Binding-site contacts:
Ligand atom C8 contacts residue ASN594 of chain 1.B at 3.4 Å.
Ligand atom O5 contacts residue ASN594 of chain 1.B at 2.4 Å (h-bond).
Ligand atom O7 contacts residue ASN594 of chain 1.B at 4.2 Å.
Ligand atom O7 contacts residue GLU593 of chain 1.B at 3.4 Å (salt-bridge).
Ligand atom C7 contacts residue GLU593 of chain 1.B at 3.4 Å.
Ligand atom N2 contacts residue GLU593 of chain 1.B at 2.7 Å (salt-bridge).
Ligand atom C1 contacts residue ASN594 of chain 1.B at 1.4 Å.
Ligand atom C3 contacts residue GLU593 of chain 1.B at 4.2 Å.
Ligand atom C7 contacts residue ASN594 of chain 1.B at 3.3 Å.
Ligand atom C2 contacts residue ASN594 of chain 1.B at 2.4 Å.
Ligand atom C4 contacts residue ASN594 of chain 1.B at 4.2 Å.
Ligand atom N2 contacts residue ASN594 of chain 1.B at 2.8 Å (h-bond).
Ligand atom O5 contacts residue THR596 of chain 1.B at 4.4 Å.
Ligand atom C2 contacts residue GLU593 of chain 1.B at 3.5 Å.
Ligand atom C5 contacts residue ASN594 of chain 1.B at 3.7 Å.
Ligand atom C1 contacts residue GLU593 of chain 1.B at 3.4 Å.
Ligand atom C3 contacts residue ASN594 of chain 1.B at 3.8 Å.

The small molecule below binds the protein below.
Small molecule (SMILES): CC(=O)N[C@@H]1[C@@H](O)[C@H](O)[C@@H](CO)O[C@H]1O

Sequence of chain 1.B:
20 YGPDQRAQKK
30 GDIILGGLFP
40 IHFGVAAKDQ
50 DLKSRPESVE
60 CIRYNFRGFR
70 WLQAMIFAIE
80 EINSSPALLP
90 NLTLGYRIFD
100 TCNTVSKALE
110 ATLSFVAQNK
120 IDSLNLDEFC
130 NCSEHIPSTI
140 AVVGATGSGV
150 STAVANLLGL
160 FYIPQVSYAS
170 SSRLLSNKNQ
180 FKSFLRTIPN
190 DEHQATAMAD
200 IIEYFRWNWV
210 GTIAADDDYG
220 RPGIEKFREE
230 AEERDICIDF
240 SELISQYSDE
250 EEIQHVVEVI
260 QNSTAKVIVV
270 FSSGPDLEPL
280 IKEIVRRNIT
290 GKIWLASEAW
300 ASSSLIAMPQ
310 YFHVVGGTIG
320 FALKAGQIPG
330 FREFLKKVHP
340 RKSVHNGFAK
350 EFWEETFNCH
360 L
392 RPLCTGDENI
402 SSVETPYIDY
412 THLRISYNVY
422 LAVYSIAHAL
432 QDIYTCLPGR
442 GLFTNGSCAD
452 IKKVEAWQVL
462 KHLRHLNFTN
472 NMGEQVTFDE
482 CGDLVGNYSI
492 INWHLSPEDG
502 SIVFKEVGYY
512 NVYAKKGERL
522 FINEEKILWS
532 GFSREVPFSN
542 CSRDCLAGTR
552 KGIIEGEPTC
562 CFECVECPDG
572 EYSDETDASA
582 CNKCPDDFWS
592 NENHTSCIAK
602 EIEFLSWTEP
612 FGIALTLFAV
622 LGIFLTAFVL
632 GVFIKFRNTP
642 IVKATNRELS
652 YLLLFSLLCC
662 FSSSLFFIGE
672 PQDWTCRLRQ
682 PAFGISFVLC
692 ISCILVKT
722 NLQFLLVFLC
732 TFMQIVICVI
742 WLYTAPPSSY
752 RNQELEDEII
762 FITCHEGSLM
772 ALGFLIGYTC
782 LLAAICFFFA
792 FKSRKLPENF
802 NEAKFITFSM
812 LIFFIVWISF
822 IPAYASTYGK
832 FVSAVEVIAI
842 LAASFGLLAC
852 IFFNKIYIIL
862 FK